Sequence of chain 1.A:
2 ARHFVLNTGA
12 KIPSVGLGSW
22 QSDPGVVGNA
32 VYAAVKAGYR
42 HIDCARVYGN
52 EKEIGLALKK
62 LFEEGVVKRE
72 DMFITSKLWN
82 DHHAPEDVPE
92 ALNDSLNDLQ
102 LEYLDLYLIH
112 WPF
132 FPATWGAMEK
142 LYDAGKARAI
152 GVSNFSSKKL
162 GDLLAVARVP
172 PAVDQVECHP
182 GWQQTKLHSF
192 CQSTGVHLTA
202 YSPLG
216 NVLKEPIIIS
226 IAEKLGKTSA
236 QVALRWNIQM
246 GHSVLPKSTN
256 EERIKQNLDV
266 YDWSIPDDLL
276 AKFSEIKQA

Binding-site contacts:
Ligand atom O1P contacts residue ARG258 of chain 1.A at 2.7 Å (salt-bridge).
Ligand atom C5' contacts residue LYS252 of chain 1.A at 3.7 Å.
Ligand atom O2' contacts residue EDO1 of chain 1.C at 3.4 Å (h-bond).
Ligand atom C2 contacts residue LEU218 of chain 1.A at 3.7 Å (hydrophobic).
Ligand atom P1 contacts residue ARG258 of chain 1.A at 3.6 Å.
Ligand atom C5 contacts residue ARG258 of chain 1.A at 3.4 Å.
Ligand atom O2P contacts residue EDO1 of chain 1.C at 2.4 Å (h-bond).
Ligand atom C8 contacts residue LEU205 of chain 1.A at 3.5 Å (hydrophobic).
Ligand atom P1 contacts residue EDO1 of chain 1.C at 3.5 Å.
Ligand atom C2' contacts residue EDO1 of chain 1.C at 3.3 Å.
Ligand atom P2 contacts residue LYS252 of chain 1.A at 3.6 Å.
Ligand atom P1 contacts residue SER253 of chain 1.A at 3.6 Å.
Ligand atom O5P contacts residue LYS252 of chain 1.A at 3.0 Å (salt-bridge).
Ligand atom C8 contacts residue LYS252 of chain 1.A at 3.0 Å.
Ligand atom O4P contacts residue LEU205 of chain 1.A at 3.0 Å (h-bond).
Ligand atom N6 contacts residue ALA235 of chain 1.A at 3.4 Å.
Ligand atom O5P contacts residue SER203 of chain 1.A at 3.5 Å (h-bond).
Ligand atom C2' contacts residue LYS252 of chain 1.A at 3.6 Å.
Ligand atom O4P contacts residue SER203 of chain 1.A at 3.2 Å.
Ligand atom N7 contacts residue ASN262 of chain 1.A at 3.0 Å (h-bond).
Ligand atom O3P contacts residue ARG258 of chain 1.A at 2.9 Å (salt-bridge).
Ligand atom O2P contacts residue SER253 of chain 1.A at 3.4 Å.
Ligand atom C5' contacts residue EDO1 of chain 1.C at 3.6 Å.
Ligand atom C6 contacts residue ALA235 of chain 1.A at 3.5 Å (hydrophobic).
Ligand atom N6 contacts residue ASN262 of chain 1.A at 2.8 Å (h-bond).
Ligand atom O6P contacts residue PRO204 of chain 1.A at 3.7 Å.
Ligand atom C3' contacts residue EDO1 of chain 1.C at 3.2 Å.
Ligand atom C4 contacts residue ARG258 of chain 1.A at 3.6 Å.
Ligand atom O4P contacts residue PRO204 of chain 1.A at 3.5 Å (h-bond).
Ligand atom N1 contacts residue ARG258 of chain 1.A at 3.6 Å.
Ligand atom C5 contacts residue LEU205 of chain 1.A at 3.5 Å (hydrophobic).
Ligand atom P2 contacts residue GLY206 of chain 1.A at 3.7 Å.
Ligand atom N7 contacts residue LEU205 of chain 1.A at 3.4 Å.
Ligand atom O6P contacts residue LYS252 of chain 1.A at 3.3 Å (salt-bridge).
Ligand atom O1P contacts residue SER253 of chain 1.A at 2.5 Å (h-bond).
Ligand atom N1 contacts residue ALA235 of chain 1.A at 3.5 Å.
Ligand atom O5P contacts residue GLY206 of chain 1.A at 3.5 Å (h-bond).
Ligand atom O2P contacts residue THR254 of chain 1.A at 3.0 Å (h-bond).
Ligand atom C6 contacts residue ARG258 of chain 1.A at 3.4 Å.
Ligand atom O4P contacts residue GLY206 of chain 1.A at 2.8 Å (h-bond).

The protein below binds the small molecule below.
Small molecule (SMILES): Nc1ncnc2c1ncn2[C@@H]1O[C@H](COP(=O)(O)O)[C@@H](O)[C@H]1OP(=O)(O)O